A small-molecule ligand and the protein it binds are described below.
Small molecule (SMILES): Cc1c(C[C@@]2(C)C(=O)NC(=O)N[C@H]2CO)[nH]c(=O)[nH]c1=O

Binding-site contacts:
Ligand atom N4 contacts residue ARG177 of chain 1.A at 3.7 Å.
Ligand atom N4 contacts residue GLU38 of chain 1.A at 2.6 Å (salt-bridge).
Ligand atom O4 contacts residue ARG177 of chain 1.A at 2.9 Å.
Ligand atom O4 contacts residue ILE52 of chain 1.A at 3.0 Å.
Ligand atom C2 contacts residue GLN80 of chain 1.A at 3.5 Å.
Ligand atom C8 contacts residue TRP43 of chain 1.A at 3.5 Å (hydrophobic).
Ligand atom O2 contacts residue GLN80 of chain 1.A at 2.7 Å (h-bond).
Ligand atom O4 contacts residue MET40 of chain 1.A at 3.4 Å.
Ligand atom C8 contacts residue MET83 of chain 1.A at 3.2 Å (hydrophobic).
Ligand atom C10 contacts residue ILE52 of chain 1.A at 3.4 Å (hydrophobic).
Ligand atom O5 contacts residue ARG118 of chain 1.A at 3.0 Å (salt-bridge).
Ligand atom C1 contacts residue TYR127 of chain 1.A at 3.4 Å (hydrophobic).
Ligand atom C2 contacts residue MET83 of chain 1.A at 3.7 Å (hydrophobic).
Ligand atom C2 contacts residue TYR127 of chain 1.A at 3.5 Å (hydrophobic).
Ligand atom N3 contacts residue ILE52 of chain 1.A at 3.8 Å.
Ligand atom C3 contacts residue MET83 of chain 1.A at 3.8 Å (hydrophobic).
Ligand atom O5 contacts residue SO41 of chain 1.C at 3.1 Å (h-bond).
Ligand atom O1 contacts residue ILE55 of chain 1.A at 3.4 Å.
Ligand atom C4 contacts residue ARG118 of chain 1.A at 3.6 Å.
Ligand atom O1 contacts residue TYR127 of chain 1.A at 3.7 Å.
Ligand atom C12 contacts residue SO41 of chain 1.C at 3.5 Å.
Ligand atom C5 contacts residue TYR127 of chain 1.A at 3.8 Å (hydrophobic).
Ligand atom O2 contacts residue TYR127 of chain 1.A at 3.7 Å.
Ligand atom C4 contacts residue TYR87 of chain 1.A at 3.7 Å (hydrophobic).
Ligand atom O2 contacts residue MET83 of chain 1.A at 3.9 Å.
Ligand atom N4 contacts residue TRP43 of chain 1.A at 3.8 Å.
Ligand atom O1 contacts residue GLN80 of chain 1.A at 3.5 Å (h-bond).
Ligand atom N2 contacts residue TYR127 of chain 1.A at 3.4 Å.
Ligand atom O2 contacts residue ALA123 of chain 1.A at 3.1 Å.
Ligand atom C10 contacts residue GLU38 of chain 1.A at 3.7 Å.
Ligand atom N1 contacts residue TYR127 of chain 1.A at 3.5 Å.
Ligand atom C1 contacts residue GLN80 of chain 1.A at 3.6 Å.
Ligand atom C10 contacts residue ARG177 of chain 1.A at 3.6 Å.
Ligand atom N2 contacts residue GLN80 of chain 1.A at 2.8 Å (h-bond).
Ligand atom O2 contacts residue ALA122 of chain 1.A at 3.7 Å.
Ligand atom N2 contacts residue MET83 of chain 1.A at 3.8 Å.
Ligand atom C11 contacts residue GLU38 of chain 1.A at 3.3 Å.
Ligand atom C12 contacts residue HIS13 of chain 1.A at 3.2 Å.
Ligand atom O5 contacts residue HIS13 of chain 1.A at 3.2 Å.
Ligand atom C3 contacts residue TYR127 of chain 1.A at 3.6 Å (hydrophobic).

Sequence of chain 1.A:
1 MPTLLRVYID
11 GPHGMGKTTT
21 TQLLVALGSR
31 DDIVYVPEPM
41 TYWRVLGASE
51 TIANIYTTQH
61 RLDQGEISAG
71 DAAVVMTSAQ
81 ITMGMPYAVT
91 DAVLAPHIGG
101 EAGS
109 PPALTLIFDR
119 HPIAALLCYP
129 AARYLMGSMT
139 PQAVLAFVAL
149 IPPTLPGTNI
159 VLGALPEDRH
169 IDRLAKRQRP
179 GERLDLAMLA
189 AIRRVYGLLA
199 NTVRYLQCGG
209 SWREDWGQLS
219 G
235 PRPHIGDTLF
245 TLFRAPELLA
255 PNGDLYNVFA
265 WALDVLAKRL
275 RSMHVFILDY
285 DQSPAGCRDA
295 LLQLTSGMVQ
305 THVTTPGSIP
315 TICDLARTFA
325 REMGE